Sequence of chain 1.A:
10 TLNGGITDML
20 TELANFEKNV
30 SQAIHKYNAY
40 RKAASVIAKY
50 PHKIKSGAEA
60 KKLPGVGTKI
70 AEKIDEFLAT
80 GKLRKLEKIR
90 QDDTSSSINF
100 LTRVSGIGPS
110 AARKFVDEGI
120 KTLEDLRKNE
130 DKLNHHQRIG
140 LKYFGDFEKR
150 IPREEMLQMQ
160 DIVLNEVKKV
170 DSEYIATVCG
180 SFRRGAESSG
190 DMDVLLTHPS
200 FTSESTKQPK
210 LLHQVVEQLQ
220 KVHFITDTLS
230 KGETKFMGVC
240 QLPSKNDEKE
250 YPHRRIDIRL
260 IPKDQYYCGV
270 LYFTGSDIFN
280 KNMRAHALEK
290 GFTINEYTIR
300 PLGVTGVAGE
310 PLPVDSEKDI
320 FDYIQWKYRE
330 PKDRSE

Binding-site contacts:
Ligand atom O3G contacts residue ASP190 of chain 1.A at 2.7 Å (salt-bridge).
Ligand atom C2' contacts residue TYR271 of chain 1.A at 3.4 Å (hydrophobic).
Ligand atom PG contacts residue SER180 of chain 1.A at 3.7 Å.
Ligand atom C2' contacts residue ASP276 of chain 1.A at 3.7 Å.
Ligand atom O2A contacts residue MG1 of chain 1.G at 2.3 Å.
Ligand atom O2B contacts residue MG1 of chain 1.F at 2.0 Å.
Ligand atom O2G contacts residue GLY189 of chain 1.A at 2.9 Å (h-bond).
Ligand atom O2A contacts residue ASP192 of chain 1.A at 2.8 Å (salt-bridge).
Ligand atom O5' contacts residue MG1 of chain 1.G at 3.8 Å.
Ligand atom C5' contacts residue ASP192 of chain 1.A at 3.4 Å.
Ligand atom O2G contacts residue SER180 of chain 1.A at 2.6 Å (h-bond).
Ligand atom O2 contacts residue TYR271 of chain 1.A at 3.3 Å.
Ligand atom PG contacts residue MG1 of chain 1.F at 3.2 Å.
Ligand atom C2' contacts residue ASN279 of chain 1.A at 3.3 Å.
Ligand atom O2B contacts residue ASP192 of chain 1.A at 2.8 Å (salt-bridge).
Ligand atom N3A contacts residue MG1 of chain 1.F at 3.3 Å.
Ligand atom O2B contacts residue SER180 of chain 1.A at 3.0 Å (h-bond).
Ligand atom PB contacts residue MG1 of chain 1.F at 3.0 Å.
Ligand atom O3G contacts residue MG1 of chain 1.F at 2.0 Å.
Ligand atom C4 contacts residue ASP276 of chain 1.A at 3.5 Å.
Ligand atom C2 contacts residue ASP276 of chain 1.A at 3.8 Å.
Ligand atom O2A contacts residue MG1 of chain 1.F at 2.1 Å.
Ligand atom C2' contacts residue GLY274 of chain 1.A at 3.5 Å.
Ligand atom O4' contacts residue PHE272 of chain 1.A at 3.7 Å.
Ligand atom PA contacts residue MG1 of chain 1.G at 3.4 Å.
Ligand atom O3' contacts residue ARG183 of chain 1.A at 3.4 Å (salt-bridge).
Ligand atom C1' contacts residue TYR271 of chain 1.A at 3.5 Å (hydrophobic).
Ligand atom PA contacts residue MG1 of chain 1.F at 3.2 Å.
Ligand atom O3B contacts residue MG1 of chain 1.F at 3.5 Å.
Ligand atom O2G contacts residue SER188 of chain 1.A at 3.7 Å.
Ligand atom O2 contacts residue ASN279 of chain 1.A at 2.9 Å (h-bond).
Ligand atom O2A contacts residue ASP190 of chain 1.A at 3.0 Å (salt-bridge).
Ligand atom O3' contacts residue THR273 of chain 1.A at 3.6 Å.
Ligand atom O1B contacts residue SER180 of chain 1.A at 3.7 Å.
Ligand atom N3 contacts residue ASP276 of chain 1.A at 3.5 Å.
Ligand atom O1B contacts residue ARG183 of chain 1.A at 2.9 Å (salt-bridge).
Ligand atom C4' contacts residue PHE272 of chain 1.A at 3.6 Å (hydrophobic).
Ligand atom C5 contacts residue ASP276 of chain 1.A at 3.8 Å.
Ligand atom O2B contacts residue GLY179 of chain 1.A at 3.3 Å.
Ligand atom O3' contacts residue GLY274 of chain 1.A at 3.4 Å.

The small molecule below binds the protein below.
Small molecule (SMILES): O=c1ccn([C@H]2C[C@H](O)[C@@H](CO[P](=O)(O)N[P](=O)(O)OP(=O)(O)O)O2)c(=O)[nH]1